Sequence of chain 1.A:
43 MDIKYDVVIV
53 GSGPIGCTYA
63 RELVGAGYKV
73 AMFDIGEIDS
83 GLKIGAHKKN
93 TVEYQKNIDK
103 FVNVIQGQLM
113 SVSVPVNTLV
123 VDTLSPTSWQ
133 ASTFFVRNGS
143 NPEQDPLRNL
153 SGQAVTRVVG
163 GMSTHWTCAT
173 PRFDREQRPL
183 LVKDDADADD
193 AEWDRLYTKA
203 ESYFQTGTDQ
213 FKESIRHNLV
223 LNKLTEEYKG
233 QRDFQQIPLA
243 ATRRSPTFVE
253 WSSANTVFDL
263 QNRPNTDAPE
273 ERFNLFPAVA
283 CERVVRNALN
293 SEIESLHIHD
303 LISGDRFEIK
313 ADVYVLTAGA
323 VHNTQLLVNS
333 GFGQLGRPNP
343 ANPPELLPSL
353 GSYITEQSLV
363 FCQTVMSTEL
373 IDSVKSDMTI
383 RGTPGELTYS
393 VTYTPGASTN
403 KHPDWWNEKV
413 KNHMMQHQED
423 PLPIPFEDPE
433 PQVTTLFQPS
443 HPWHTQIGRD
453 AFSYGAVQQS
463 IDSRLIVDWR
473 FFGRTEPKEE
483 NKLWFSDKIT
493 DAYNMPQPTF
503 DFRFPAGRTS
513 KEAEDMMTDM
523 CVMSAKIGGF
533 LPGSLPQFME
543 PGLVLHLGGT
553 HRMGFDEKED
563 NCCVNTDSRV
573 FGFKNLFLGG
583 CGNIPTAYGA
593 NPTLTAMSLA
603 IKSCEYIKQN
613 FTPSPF

Binding-site contacts:
Ligand atom F3 contacts residue FDA1 of chain 1.E at 3.6 Å.
Ligand atom O2 contacts residue ASN593 of chain 1.A at 2.8 Å (h-bond).
Ligand atom C5 contacts residue ARG472 of chain 1.A at 4.2 Å.
Ligand atom C4 contacts residue ASP452 of chain 1.A at 3.1 Å.
Ligand atom F3 contacts residue THR169 of chain 1.A at 3.8 Å.
Ligand atom O2 contacts residue FDA1 of chain 1.E at 3.0 Å.
Ligand atom F3 contacts residue GLN448 of chain 1.A at 2.8 Å.
Ligand atom C3 contacts residue ASN593 of chain 1.A at 3.7 Å.
Ligand atom C6 contacts residue PHE454 of chain 1.A at 4.2 Å (hydrophobic).
Ligand atom C1 contacts residue VAL546 of chain 1.A at 3.3 Å (hydrophobic).
Ligand atom O1 contacts residue FDA1 of chain 1.E at 3.3 Å.
Ligand atom O4 contacts residue FDA1 of chain 1.E at 3.9 Å.
Ligand atom C4 contacts residue PHE474 of chain 1.A at 4.2 Å (hydrophobic).
Ligand atom O1 contacts residue HIS548 of chain 1.A at 3.2 Å (h-bond).
Ligand atom C2 contacts residue HIS548 of chain 1.A at 3.3 Å.
Ligand atom F3 contacts residue ASN593 of chain 1.A at 3.2 Å.
Ligand atom C6 contacts residue ARG472 of chain 1.A at 3.5 Å.
Ligand atom C2 contacts residue FDA1 of chain 1.E at 3.1 Å.
Ligand atom O4 contacts residue ASP452 of chain 1.A at 2.8 Å (salt-bridge).
Ligand atom C5 contacts residue ASP452 of chain 1.A at 4.1 Å.
Ligand atom C5 contacts residue TYR456 of chain 1.A at 4.2 Å (hydrophobic).
Ligand atom O5 contacts residue FDA1 of chain 1.E at 3.9 Å.
Ligand atom O5 contacts residue VAL546 of chain 1.A at 4.0 Å.
Ligand atom O1 contacts residue VAL546 of chain 1.A at 2.8 Å (h-bond).
Ligand atom C6 contacts residue TYR456 of chain 1.A at 3.0 Å (hydrophobic).
Ligand atom O6 contacts residue LEU361 of chain 1.A at 4.2 Å.
Ligand atom C3 contacts residue PHE474 of chain 1.A at 3.8 Å (hydrophobic).
Ligand atom O6 contacts residue TYR456 of chain 1.A at 2.6 Å (h-bond).
Ligand atom O6 contacts residue PHE454 of chain 1.A at 4.0 Å.
Ligand atom C1 contacts residue HIS548 of chain 1.A at 3.3 Å.
Ligand atom O2 contacts residue HIS548 of chain 1.A at 2.4 Å (h-bond).
Ligand atom C6 contacts residue ASP452 of chain 1.A at 4.0 Å.
Ligand atom C4 contacts residue ARG472 of chain 1.A at 4.2 Å.
Ligand atom C1 contacts residue FDA1 of chain 1.E at 3.9 Å.
Ligand atom O4 contacts residue THR169 of chain 1.A at 2.9 Å (h-bond).
Ligand atom O6 contacts residue ARG472 of chain 1.A at 4.1 Å.
Ligand atom C4 contacts residue GLN448 of chain 1.A at 4.1 Å.
Ligand atom C2 contacts residue ASN593 of chain 1.A at 3.8 Å.
Ligand atom C3 contacts residue FDA1 of chain 1.E at 4.2 Å.
Ligand atom C3 contacts residue GLN448 of chain 1.A at 3.6 Å.

This protein binds this small molecule.
Small molecule (SMILES): OC[C@H]1O[C@@H](O)[C@H](O)[C@@H](F)[C@H]1O